Sequence of chain 1.L:
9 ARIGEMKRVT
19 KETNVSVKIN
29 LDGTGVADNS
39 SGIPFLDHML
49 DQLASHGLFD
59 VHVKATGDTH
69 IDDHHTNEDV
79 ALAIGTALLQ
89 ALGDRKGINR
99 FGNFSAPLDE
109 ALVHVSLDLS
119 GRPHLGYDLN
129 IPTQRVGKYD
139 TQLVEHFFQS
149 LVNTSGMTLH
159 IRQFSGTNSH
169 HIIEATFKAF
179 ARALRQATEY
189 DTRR

Binding-site contacts:
Ligand atom C6 contacts residue HIS169 of chain 1.K at 3.7 Å.
Ligand atom N3 contacts residue HIS72 of chain 1.L at 3.6 Å (h-bond).
Ligand atom N3 contacts residue HIS169 of chain 1.K at 3.6 Å.
Ligand atom C6 contacts residue HIS72 of chain 1.L at 3.7 Å.
Ligand atom P6 contacts residue LYS176 of chain 1.K at 4.3 Å.
Ligand atom O1 contacts residue GLU172 of chain 1.K at 3.0 Å (salt-bridge).
Ligand atom C5 contacts residue MN1 of chain 1.OB at 3.5 Å.
Ligand atom C6 contacts residue HIS73 of chain 1.L at 4.2 Å.
Ligand atom C6 contacts residue GLU172 of chain 1.K at 3.8 Å.
Ligand atom N1 contacts residue HIS73 of chain 1.L at 3.4 Å (h-bond).
Ligand atom C5 contacts residue GLU76 of chain 1.L at 3.8 Å.
Ligand atom O4 contacts residue ARG120 of chain 1.V at 3.4 Å (salt-bridge).
Ligand atom N1 contacts residue HIS168 of chain 1.K at 3.6 Å.
Ligand atom O5 contacts residue HIS54 of chain 1.K at 4.2 Å.
Ligand atom O2 contacts residue GLU20 of chain 1.L at 3.9 Å.
Ligand atom C6 contacts residue MN1 of chain 1.LB at 3.4 Å.
Ligand atom O5 contacts residue LYS176 of chain 1.K at 3.5 Å (salt-bridge).
Ligand atom N3 contacts residue MN1 of chain 1.OB at 2.6 Å.
Ligand atom C5 contacts residue HIS73 of chain 1.L at 4.2 Å.
Ligand atom O1 contacts residue MN1 of chain 1.LB at 3.1 Å.
Ligand atom C6 contacts residue MN1 of chain 1.OB at 3.4 Å.
Ligand atom C4 contacts residue HIS73 of chain 1.L at 3.5 Å.
Ligand atom O4 contacts residue ARG98 of chain 1.V at 3.4 Å (salt-bridge).
Ligand atom C3 contacts residue HIS73 of chain 1.L at 3.5 Å.
Ligand atom C4 contacts residue MN1 of chain 1.LB at 3.2 Å.
Ligand atom C1 contacts residue ARG120 of chain 1.V at 4.2 Å.
Ligand atom C3 contacts residue GLU172 of chain 1.K at 4.0 Å.
Ligand atom O1 contacts residue GLU20 of chain 1.L at 3.9 Å.
Ligand atom C6 contacts residue HIS168 of chain 1.K at 3.7 Å.
Ligand atom C3 contacts residue GLU20 of chain 1.L at 3.6 Å.
Ligand atom C3 contacts residue MN1 of chain 1.LB at 3.5 Å.
Ligand atom O1 contacts residue HIS46 of chain 1.K at 4.0 Å.
Ligand atom P6 contacts residue ARG98 of chain 1.V at 4.0 Å.
Ligand atom O5 contacts residue ARG98 of chain 1.V at 3.7 Å.
Ligand atom N1 contacts residue MN1 of chain 1.LB at 2.4 Å.
Ligand atom O1 contacts residue HIS73 of chain 1.L at 3.8 Å.
Ligand atom C2 contacts residue GLU20 of chain 1.L at 3.7 Å.
Ligand atom N1 contacts residue GLU172 of chain 1.K at 3.1 Å (salt-bridge).
Ligand atom C4 contacts residue GLU172 of chain 1.K at 3.9 Å.
Ligand atom N3 contacts residue GLU76 of chain 1.L at 3.6 Å.

The small molecule below binds the protein below.
Small molecule (SMILES): O=P(O)(O)OC[C@H](O)[C@@H](O)c1cnc[nH]1

Sequence of chain 1.K:
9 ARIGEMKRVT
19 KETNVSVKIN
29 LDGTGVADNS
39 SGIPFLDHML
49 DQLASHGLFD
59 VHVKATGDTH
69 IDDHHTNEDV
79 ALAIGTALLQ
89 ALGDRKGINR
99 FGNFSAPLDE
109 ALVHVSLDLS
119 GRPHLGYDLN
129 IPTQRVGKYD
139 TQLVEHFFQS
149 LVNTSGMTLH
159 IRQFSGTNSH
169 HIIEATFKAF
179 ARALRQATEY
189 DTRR

Sequence of chain 1.V:
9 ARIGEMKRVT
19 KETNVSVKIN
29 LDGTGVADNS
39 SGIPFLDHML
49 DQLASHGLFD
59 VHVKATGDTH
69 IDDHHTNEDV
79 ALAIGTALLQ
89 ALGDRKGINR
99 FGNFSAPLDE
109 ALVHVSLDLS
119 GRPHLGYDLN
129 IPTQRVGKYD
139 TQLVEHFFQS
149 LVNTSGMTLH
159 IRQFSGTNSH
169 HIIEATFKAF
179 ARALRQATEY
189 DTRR